Sequence of chain 4.A:
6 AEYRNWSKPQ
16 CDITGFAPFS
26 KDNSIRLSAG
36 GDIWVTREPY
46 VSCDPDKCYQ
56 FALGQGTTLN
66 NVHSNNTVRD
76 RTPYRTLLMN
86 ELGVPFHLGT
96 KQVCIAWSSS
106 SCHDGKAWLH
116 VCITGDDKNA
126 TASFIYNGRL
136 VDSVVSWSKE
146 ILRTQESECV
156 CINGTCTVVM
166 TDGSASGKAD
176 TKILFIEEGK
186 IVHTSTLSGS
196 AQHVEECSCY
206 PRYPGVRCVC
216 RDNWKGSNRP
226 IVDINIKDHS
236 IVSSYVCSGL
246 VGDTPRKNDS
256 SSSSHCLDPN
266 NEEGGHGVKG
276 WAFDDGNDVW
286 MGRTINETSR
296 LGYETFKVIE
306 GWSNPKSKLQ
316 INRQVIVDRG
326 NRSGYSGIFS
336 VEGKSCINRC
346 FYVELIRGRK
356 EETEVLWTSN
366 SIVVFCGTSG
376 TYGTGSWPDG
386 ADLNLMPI

Binding-site contacts:
Ligand atom O2 contacts residue ARG318 of chain 1.A at 3.4 Å.
Ligand atom C2 contacts residue GLN315 of chain 1.A at 3.5 Å.
Ligand atom O5 contacts residue THR379 of chain 1.A at 3.4 Å.
Ligand atom C6 contacts residue ILE316 of chain 1.A at 3.8 Å (hydrophobic).
Ligand atom C5 contacts residue ILE316 of chain 1.A at 3.8 Å (hydrophobic).
Ligand atom O7 contacts residue THR379 of chain 1.A at 3.7 Å.
Ligand atom C6 contacts residue ARG318 of chain 1.A at 3.6 Å.
Ligand atom C6 contacts residue GLY378 of chain 1.A at 3.3 Å.
Ligand atom O5 contacts residue ASN124 of chain 4.A at 2.4 Å (h-bond).
Ligand atom C3 contacts residue GLN315 of chain 1.A at 3.5 Å.
Ligand atom O6 contacts residue ILE316 of chain 1.A at 3.7 Å.
Ligand atom C2 contacts residue ASN124 of chain 4.A at 2.3 Å.
Ligand atom C5 contacts residue TYR377 of chain 1.A at 3.8 Å (hydrophobic).
Ligand atom O4 contacts residue ARG318 of chain 1.A at 3.4 Å (salt-bridge).
Ligand atom C3 contacts residue ASN317 of chain 1.A at 3.7 Å.
Ligand atom O5 contacts residue GLY378 of chain 1.A at 3.3 Å.
Ligand atom N2 contacts residue ASN124 of chain 4.A at 2.7 Å (h-bond).
Ligand atom C4 contacts residue GLN315 of chain 1.A at 3.2 Å.
Ligand atom O4 contacts residue ASN317 of chain 1.A at 3.5 Å (h-bond).
Ligand atom O3 contacts residue GLN315 of chain 1.A at 3.8 Å.
Ligand atom O3 contacts residue GLN315 of chain 1.A at 2.8 Å (h-bond).
Ligand atom O2 contacts residue GLN315 of chain 1.A at 2.6 Å (h-bond).
Ligand atom O5 contacts residue ILE316 of chain 1.A at 3.6 Å.
Ligand atom C6 contacts residue TYR377 of chain 1.A at 3.4 Å (hydrophobic).
Ligand atom O6 contacts residue GLY378 of chain 1.A at 2.7 Å (h-bond).
Ligand atom C5 contacts residue ASN124 of chain 4.A at 3.7 Å.
Ligand atom O2 contacts residue ASN317 of chain 1.A at 3.8 Å.
Ligand atom C1 contacts residue GLN315 of chain 1.A at 3.8 Å.
Ligand atom O6 contacts residue TYR377 of chain 1.A at 3.6 Å.
Ligand atom O5 contacts residue TYR377 of chain 1.A at 3.8 Å.
Ligand atom O3 contacts residue ASN317 of chain 1.A at 3.1 Å (h-bond).
Ligand atom C3 contacts residue ASN124 of chain 4.A at 3.7 Å.
Ligand atom O6 contacts residue THR379 of chain 1.A at 3.5 Å.
Ligand atom C7 contacts residue ASN124 of chain 4.A at 3.1 Å.
Ligand atom O2 contacts residue ILE316 of chain 1.A at 3.5 Å.
Ligand atom O4 contacts residue ARG318 of chain 1.A at 3.7 Å.
Ligand atom C1 contacts residue ASN124 of chain 4.A at 1.4 Å.
Ligand atom C3 contacts residue GLN315 of chain 1.A at 3.7 Å.
Ligand atom O3 contacts residue ILE316 of chain 1.A at 3.7 Å.
Ligand atom O7 contacts residue ASN124 of chain 4.A at 3.3 Å (h-bond).

Sequence of chain 1.A:
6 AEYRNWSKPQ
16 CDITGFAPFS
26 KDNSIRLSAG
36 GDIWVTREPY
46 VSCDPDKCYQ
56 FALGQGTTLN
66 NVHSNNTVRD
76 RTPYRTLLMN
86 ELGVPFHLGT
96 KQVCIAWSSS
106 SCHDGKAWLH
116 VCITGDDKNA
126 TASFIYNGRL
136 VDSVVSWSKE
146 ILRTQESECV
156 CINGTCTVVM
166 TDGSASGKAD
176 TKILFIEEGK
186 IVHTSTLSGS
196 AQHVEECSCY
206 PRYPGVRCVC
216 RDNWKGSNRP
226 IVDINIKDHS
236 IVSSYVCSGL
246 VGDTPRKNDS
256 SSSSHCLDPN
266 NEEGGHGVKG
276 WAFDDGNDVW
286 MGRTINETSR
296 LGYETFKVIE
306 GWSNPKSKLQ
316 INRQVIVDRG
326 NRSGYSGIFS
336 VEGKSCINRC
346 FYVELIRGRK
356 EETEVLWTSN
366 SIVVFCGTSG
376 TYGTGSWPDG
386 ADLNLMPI

A small-molecule ligand and the protein it binds are described below.
Small molecule (SMILES): CC(=O)N[C@H]1[C@H](O[C@H]2[C@H](O)[C@@H](NC(C)=O)CO[C@@H]2CO)O[C@H](CO)[C@@H](O[C@@H]2O[C@H](CO[C@H]3O[C@H](CO)[C@@H](O)[C@H](O)[C@@H]3O)[C@@H](O)[C@H](O[C@H]3O[C@H](CO)[C@@H](O)[C@H](O)[C@@H]3O)[C@@H]2O)[C@@H]1O